Sequence of chain 1.B:
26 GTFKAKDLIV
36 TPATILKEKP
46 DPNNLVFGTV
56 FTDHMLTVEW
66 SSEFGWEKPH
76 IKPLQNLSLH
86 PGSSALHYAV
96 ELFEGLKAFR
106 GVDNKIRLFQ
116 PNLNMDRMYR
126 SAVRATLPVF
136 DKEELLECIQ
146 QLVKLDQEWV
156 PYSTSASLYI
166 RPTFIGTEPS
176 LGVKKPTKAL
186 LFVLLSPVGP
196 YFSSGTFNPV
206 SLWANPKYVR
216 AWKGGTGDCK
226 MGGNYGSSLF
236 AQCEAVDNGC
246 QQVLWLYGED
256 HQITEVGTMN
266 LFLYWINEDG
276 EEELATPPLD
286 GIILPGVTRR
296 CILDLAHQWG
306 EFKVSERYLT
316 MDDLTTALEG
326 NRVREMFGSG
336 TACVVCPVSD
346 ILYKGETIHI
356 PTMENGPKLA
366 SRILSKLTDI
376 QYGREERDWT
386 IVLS

Binding-site contacts:
Ligand atom C15 contacts residue ARG166 of chain 1.A at 3.8 Å.
Ligand atom F27 contacts residue GLN237 of chain 1.A at 3.7 Å.
Ligand atom O1 contacts residue GLY177 of chain 1.B at 3.5 Å.
Ligand atom F28 contacts residue GLN246 of chain 1.A at 3.3 Å.
Ligand atom F28 contacts residue GLN247 of chain 1.A at 3.4 Å.
Ligand atom C9 contacts residue ALA337 of chain 1.A at 3.4 Å (hydrophobic).
Ligand atom C21 contacts residue TYR196 of chain 1.A at 3.6 Å (hydrophobic).
Ligand atom C19 contacts residue LEU176 of chain 1.B at 3.4 Å (hydrophobic).
Ligand atom C6 contacts residue TYR196 of chain 1.A at 3.7 Å (hydrophobic).
Ligand atom C17 contacts residue PLP1 of chain 1.D at 3.6 Å.
Ligand atom C8 contacts residue ALA337 of chain 1.A at 3.3 Å (hydrophobic).
Ligand atom F27 contacts residue VAL178 of chain 1.B at 3.5 Å.
Ligand atom O22 contacts residue TYR196 of chain 1.A at 2.8 Å (h-bond).
Ligand atom C7 contacts residue PHE52 of chain 1.A at 3.4 Å (hydrophobic).
Ligand atom C17 contacts residue LYS225 of chain 1.A at 3.8 Å.
Ligand atom C9 contacts residue PHE52 of chain 1.A at 3.1 Å (hydrophobic).
Ligand atom C14 contacts residue TYR93 of chain 1.B at 3.8 Å (hydrophobic).
Ligand atom N10 contacts residue TYR164 of chain 1.A at 3.1 Å.
Ligand atom N10 contacts residue PHE52 of chain 1.A at 3.3 Å.
Ligand atom C19 contacts residue PHE52 of chain 1.A at 3.6 Å (hydrophobic).
Ligand atom N10 contacts residue ALA337 of chain 1.A at 3.6 Å.
Ligand atom N23 contacts residue GLN247 of chain 1.A at 3.3 Å (h-bond).
Ligand atom F26 contacts residue GLN237 of chain 1.A at 3.2 Å.
Ligand atom C14 contacts residue ARG166 of chain 1.A at 3.8 Å.
Ligand atom C19 contacts residue ARG166 of chain 1.A at 3.5 Å.
Ligand atom C8 contacts residue PHE52 of chain 1.A at 3.4 Å (hydrophobic).
Ligand atom C18 contacts residue THR263 of chain 1.A at 3.7 Å.
Ligand atom C7 contacts residue ALA337 of chain 1.A at 3.6 Å (hydrophobic).
Ligand atom C15 contacts residue PHE98 of chain 1.A at 3.8 Å (hydrophobic).
Ligand atom C29 contacts residue VAL178 of chain 1.B at 3.4 Å (hydrophobic).
Ligand atom C25 contacts residue GLN237 of chain 1.A at 3.6 Å.
Ligand atom F28 contacts residue GLN237 of chain 1.A at 3.1 Å.
Ligand atom C15 contacts residue VAL178 of chain 1.B at 3.7 Å (hydrophobic).
Ligand atom C15 contacts residue TYR93 of chain 1.B at 3.5 Å (hydrophobic).
Ligand atom O1 contacts residue VAL178 of chain 1.B at 3.0 Å (h-bond).
Ligand atom C17 contacts residue THR263 of chain 1.A at 3.7 Å.
Ligand atom O22 contacts residue GLN247 of chain 1.A at 3.8 Å.
Ligand atom C16 contacts residue PHE98 of chain 1.A at 3.5 Å (hydrophobic).
Ligand atom C19 contacts residue TYR93 of chain 1.B at 3.2 Å (hydrophobic).
Ligand atom C11 contacts residue ALA337 of chain 1.A at 3.5 Å (hydrophobic).

Sequence of chain 1.A:
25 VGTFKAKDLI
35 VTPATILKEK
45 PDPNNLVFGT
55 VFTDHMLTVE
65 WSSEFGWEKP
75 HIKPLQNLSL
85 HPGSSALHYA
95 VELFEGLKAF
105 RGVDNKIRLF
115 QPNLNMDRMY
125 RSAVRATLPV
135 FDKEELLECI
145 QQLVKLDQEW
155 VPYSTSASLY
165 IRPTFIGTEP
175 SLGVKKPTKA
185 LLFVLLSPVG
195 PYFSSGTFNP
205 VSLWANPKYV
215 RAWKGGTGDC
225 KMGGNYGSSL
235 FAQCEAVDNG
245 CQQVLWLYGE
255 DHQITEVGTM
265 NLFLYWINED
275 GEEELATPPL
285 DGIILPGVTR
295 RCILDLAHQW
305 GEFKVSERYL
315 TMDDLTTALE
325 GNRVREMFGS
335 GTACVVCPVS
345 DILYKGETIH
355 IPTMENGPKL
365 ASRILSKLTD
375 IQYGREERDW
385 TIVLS

The small molecule below binds the protein below.
Small molecule (SMILES): Cc1ccccc1Oc1cc(-n2c(=O)cc(C(F)(F)F)[nH]c2=O)c(C)cc1C#N